Sequence of chain 3.A:
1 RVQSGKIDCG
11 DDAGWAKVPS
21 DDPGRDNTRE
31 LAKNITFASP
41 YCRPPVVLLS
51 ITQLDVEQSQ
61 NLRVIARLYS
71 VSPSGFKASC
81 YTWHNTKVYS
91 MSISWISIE

This protein binds this small molecule.
Small molecule (SMILES): CC(=O)N[C@@H]1[C@@H](O)[C@H](O)[C@@H](CO)O[C@H]1O

Binding-site contacts:
Ligand atom C5 contacts residue SER70 of chain 3.A at 4.1 Å.
Ligand atom C7 contacts residue ASN34 of chain 3.A at 3.0 Å.
Ligand atom C3 contacts residue ASN34 of chain 3.A at 3.6 Å.
Ligand atom O7 contacts residue ASN34 of chain 3.A at 2.5 Å (h-bond).
Ligand atom O5 contacts residue ASN34 of chain 3.A at 2.3 Å (h-bond).
Ligand atom C4 contacts residue ASN34 of chain 3.A at 4.1 Å.
Ligand atom N2 contacts residue ASN34 of chain 3.A at 2.9 Å (h-bond).
Ligand atom C1 contacts residue ASN34 of chain 3.A at 1.3 Å.
Ligand atom C6 contacts residue SER70 of chain 3.A at 3.7 Å.
Ligand atom O4 contacts residue SER70 of chain 3.A at 3.6 Å.
Ligand atom O6 contacts residue SER70 of chain 3.A at 3.1 Å (h-bond).
Ligand atom C3 contacts residue LYS77 of chain 3.A at 4.3 Å.
Ligand atom C5 contacts residue LYS77 of chain 3.A at 4.2 Å.
Ligand atom C5 contacts residue ASN34 of chain 3.A at 3.5 Å.
Ligand atom O6 contacts residue LYS77 of chain 3.A at 4.0 Å.
Ligand atom O6 contacts residue PHE76 of chain 3.A at 4.1 Å.
Ligand atom C2 contacts residue ASN34 of chain 3.A at 2.5 Å.